Sequence of chain 1.B:
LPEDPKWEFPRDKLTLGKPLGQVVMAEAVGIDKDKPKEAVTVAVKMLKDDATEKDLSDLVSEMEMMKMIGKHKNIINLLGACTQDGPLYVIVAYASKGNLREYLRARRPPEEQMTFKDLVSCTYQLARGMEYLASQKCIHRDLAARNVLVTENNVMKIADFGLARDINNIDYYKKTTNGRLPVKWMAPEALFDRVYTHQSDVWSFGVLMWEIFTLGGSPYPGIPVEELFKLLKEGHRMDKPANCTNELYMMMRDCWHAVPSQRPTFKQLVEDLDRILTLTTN

A small-molecule ligand and the protein it binds are described below.
Small molecule (SMILES): Nc1ncnc2c1ncn2[C@@H]1O[C@H](CO[P](=O)(O)O[P](=O)(O)CP(=O)(O)O)[C@@H](O)[C@H]1O

Binding-site contacts:
Ligand atom C5 contacts residue LEU43 of chain 1.B at 3.9 Å (hydrophobic).
Ligand atom C2 contacts residue GLY126 of chain 1.B at 4.3 Å.
Ligand atom C5 contacts residue LEU189 of chain 1.B at 3.5 Å (hydrophobic).
Ligand atom C2 contacts residue LEU43 of chain 1.B at 3.7 Å (hydrophobic).
Ligand atom N1 contacts residue LEU43 of chain 1.B at 3.9 Å.
Ligand atom C6 contacts residue ALA71 of chain 1.B at 3.9 Å (hydrophobic).
Ligand atom N6 contacts residue ALA123 of chain 1.B at 3.6 Å.
Ligand atom N7 contacts residue LEU189 of chain 1.B at 3.7 Å.
Ligand atom N9 contacts residue LEU43 of chain 1.B at 4.2 Å.
Ligand atom N3 contacts residue LEU189 of chain 1.B at 4.0 Å.
Ligand atom N1 contacts residue TYR122 of chain 1.B at 3.5 Å.
Ligand atom C8 contacts residue VAL51 of chain 1.B at 4.0 Å (hydrophobic).
Ligand atom N6 contacts residue LEU189 of chain 1.B at 3.2 Å.
Ligand atom N3 contacts residue LEU43 of chain 1.B at 3.7 Å.
Ligand atom N6 contacts residue VAL120 of chain 1.B at 4.2 Å.
Ligand atom C4 contacts residue LEU43 of chain 1.B at 3.8 Å (hydrophobic).
Ligand atom C6 contacts residue ALA123 of chain 1.B at 3.7 Å (hydrophobic).
Ligand atom N7 contacts residue VAL51 of chain 1.B at 3.9 Å.
Ligand atom C5 contacts residue ALA71 of chain 1.B at 4.5 Å (hydrophobic).
Ligand atom N6 contacts residue ALA121 of chain 1.B at 3.0 Å (h-bond).
Ligand atom N1 contacts residue LEU189 of chain 1.B at 4.0 Å.
Ligand atom N6 contacts residue ALA71 of chain 1.B at 3.3 Å.
Ligand atom N1 contacts residue ALA71 of chain 1.B at 4.4 Å.
Ligand atom N6 contacts residue TYR122 of chain 1.B at 3.8 Å.
Ligand atom C5 contacts residue VAL51 of chain 1.B at 4.4 Å (hydrophobic).
Ligand atom C2 contacts residue ALA123 of chain 1.B at 2.9 Å (hydrophobic).
Ligand atom N3 contacts residue GLY126 of chain 1.B at 4.1 Å.
Ligand atom C6 contacts residue ALA121 of chain 1.B at 4.3 Å (hydrophobic).
Ligand atom N9 contacts residue LEU189 of chain 1.B at 3.9 Å.
Ligand atom C2 contacts residue TYR122 of chain 1.B at 3.8 Å (hydrophobic).
Ligand atom C2 contacts residue LEU189 of chain 1.B at 4.2 Å (hydrophobic).
Ligand atom N3 contacts residue ALA123 of chain 1.B at 3.9 Å.
Ligand atom C6 contacts residue LEU43 of chain 1.B at 4.0 Å (hydrophobic).
Ligand atom N1 contacts residue ALA123 of chain 1.B at 3.0 Å (h-bond).
Ligand atom C6 contacts residue LEU189 of chain 1.B at 3.3 Å (hydrophobic).
Ligand atom C6 contacts residue TYR122 of chain 1.B at 4.4 Å (hydrophobic).
Ligand atom C8 contacts residue LEU189 of chain 1.B at 4.1 Å (hydrophobic).
Ligand atom C4 contacts residue LEU189 of chain 1.B at 3.6 Å (hydrophobic).